Binding-site contacts:
Ligand atom O6 contacts residue ALA146 of chain 2.A at 2.9 Å (h-bond).
Ligand atom N3B contacts residue GLY13 of chain 2.A at 3.0 Å (h-bond).
Ligand atom N3B contacts residue MG1 of chain 2.D at 3.4 Å.
Ligand atom O3G contacts residue GLY60 of chain 2.A at 2.8 Å (h-bond).
Ligand atom O2' contacts residue VAL29 of chain 2.A at 2.7 Å (h-bond).
Ligand atom O2G contacts residue MG1 of chain 2.D at 2.1 Å.
Ligand atom PB contacts residue LYS16 of chain 2.A at 3.5 Å.
Ligand atom O1B contacts residue LYS16 of chain 2.A at 2.8 Å (salt-bridge).
Ligand atom O1B contacts residue GLY15 of chain 2.A at 3.0 Å (h-bond).
Ligand atom O2' contacts residue ASP30 of chain 2.A at 3.4 Å (salt-bridge).
Ligand atom C2' contacts residue VAL29 of chain 2.A at 3.5 Å (hydrophobic).
Ligand atom O1G contacts residue GLN61 of chain 2.A at 3.1 Å (h-bond).
Ligand atom O1B contacts residue VAL14 of chain 2.A at 3.3 Å (h-bond).
Ligand atom O1A contacts residue GLY15 of chain 2.A at 3.3 Å.
Ligand atom PG contacts residue MG1 of chain 2.D at 3.2 Å.
Ligand atom PB contacts residue MG1 of chain 2.D at 3.3 Å.
Ligand atom O1G contacts residue PRO34 of chain 2.A at 3.5 Å.
Ligand atom C8 contacts residue ALA18 of chain 2.A at 3.5 Å (hydrophobic).
Ligand atom O6 contacts residue SER145 of chain 2.A at 3.5 Å.
Ligand atom O2G contacts residue THR35 of chain 2.A at 2.8 Å (h-bond).
Ligand atom O1A contacts residue ALA18 of chain 2.A at 2.9 Å (h-bond).
Ligand atom O3' contacts residue ASP30 of chain 2.A at 3.0 Å (salt-bridge).
Ligand atom N1 contacts residue ASP119 of chain 2.A at 2.8 Å (salt-bridge).
Ligand atom C6 contacts residue LYS117 of chain 2.A at 3.5 Å.
Ligand atom O2B contacts residue SER17 of chain 2.A at 3.0 Å (h-bond).
Ligand atom O6 contacts residue ASN116 of chain 2.A at 3.3 Å (h-bond).
Ligand atom O2' contacts residue PHE28 of chain 2.A at 3.3 Å.
Ligand atom O2B contacts residue MG1 of chain 2.D at 2.1 Å.
Ligand atom O1A contacts residue SER17 of chain 2.A at 3.4 Å (h-bond).
Ligand atom O3A contacts residue GLY15 of chain 2.A at 3.1 Å (h-bond).
Ligand atom C6 contacts residue ASP119 of chain 2.A at 3.5 Å.
Ligand atom N7 contacts residue ASN116 of chain 2.A at 3.1 Å (h-bond).
Ligand atom O3G contacts residue GLY12 of chain 2.A at 3.4 Å.
Ligand atom O6 contacts residue LYS117 of chain 2.A at 3.4 Å.
Ligand atom N2 contacts residue ASP119 of chain 2.A at 2.8 Å (salt-bridge).
Ligand atom O6 contacts residue ASP119 of chain 2.A at 3.4 Å (salt-bridge).
Ligand atom O4' contacts residue LYS117 of chain 2.A at 3.4 Å (salt-bridge).
Ligand atom O2B contacts residue LYS16 of chain 2.A at 3.5 Å (salt-bridge).
Ligand atom O1B contacts residue GLY13 of chain 2.A at 3.4 Å (h-bond).
Ligand atom O3G contacts residue LYS16 of chain 2.A at 2.6 Å (salt-bridge).

A small-molecule ligand and the protein it binds are described below.
Small molecule (SMILES): Nc1nc2c(ncn2[C@@H]2O[C@H](CO[P](=O)(O)O[P](=O)(O)NP(=O)(O)O)[C@@H](O)[C@H]2O)c(=O)[nH]1

Sequence of chain 2.A:
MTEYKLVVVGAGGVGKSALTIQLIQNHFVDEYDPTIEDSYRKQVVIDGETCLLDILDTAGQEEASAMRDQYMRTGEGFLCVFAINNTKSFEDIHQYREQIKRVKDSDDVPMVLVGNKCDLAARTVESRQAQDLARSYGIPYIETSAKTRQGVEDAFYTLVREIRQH